The protein below binds the small molecule below.
Small molecule (SMILES): Cc1c(CN(C)C(=O)/C=C/c2cnc3c(c2)CC[C@@H](N)C(=O)N3)oc2ccccc12

Sequence of chain 1.B:
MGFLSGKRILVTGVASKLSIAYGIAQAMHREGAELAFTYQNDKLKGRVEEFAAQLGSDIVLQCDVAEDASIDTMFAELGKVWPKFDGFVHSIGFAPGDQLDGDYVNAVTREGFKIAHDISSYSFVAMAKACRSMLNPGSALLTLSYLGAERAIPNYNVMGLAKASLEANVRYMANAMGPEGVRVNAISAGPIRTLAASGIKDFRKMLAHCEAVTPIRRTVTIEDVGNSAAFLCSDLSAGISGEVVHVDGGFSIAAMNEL

Binding-site contacts:
Ligand atom C22 contacts residue TYR160 of chain 1.B at 3.7 Å (hydrophobic).
Ligand atom O2 contacts residue PHE98 of chain 1.B at 3.4 Å.
Ligand atom N1 contacts residue ALA99 of chain 1.B at 3.0 Å (h-bond).
Ligand atom N4 contacts residue NAD1 of chain 1.E at 3.6 Å.
Ligand atom C13 contacts residue TYR160 of chain 1.B at 3.7 Å (hydrophobic).
Ligand atom C6 contacts residue ALA99 of chain 1.B at 3.5 Å (hydrophobic).
Ligand atom C9 contacts residue SER202 of chain 1.B at 3.7 Å.
Ligand atom O2 contacts residue ALA99 of chain 1.B at 3.7 Å.
Ligand atom C21 contacts residue ILE204 of chain 1.B at 3.8 Å (hydrophobic).
Ligand atom C19 contacts residue MET210 of chain 1.B at 3.8 Å (hydrophobic).
Ligand atom O1 contacts residue NAD1 of chain 1.E at 2.6 Å (h-bond).
Ligand atom O1 contacts residue TYR160 of chain 1.B at 2.7 Å (h-bond).
Ligand atom C20 contacts residue PRO158 of chain 1.B at 3.7 Å (hydrophobic).
Ligand atom C6 contacts residue LEU104 of chain 1.B at 3.5 Å (hydrophobic).
Ligand atom O2 contacts residue GLY101 of chain 1.B at 3.7 Å.
Ligand atom C17 contacts residue TYR150 of chain 1.B at 3.7 Å (hydrophobic).
Ligand atom C20 contacts residue TYR160 of chain 1.B at 3.6 Å (hydrophobic).
Ligand atom C12 contacts residue ALA200 of chain 1.B at 3.3 Å (hydrophobic).
Ligand atom C7 contacts residue PHE98 of chain 1.B at 3.7 Å (hydrophobic).
Ligand atom N1 contacts residue LEU104 of chain 1.B at 3.7 Å.
Ligand atom C18 contacts residue TYR160 of chain 1.B at 3.6 Å (hydrophobic).
Ligand atom N2 contacts residue ALA99 of chain 1.B at 2.8 Å (h-bond).
Ligand atom C23 contacts residue TYR160 of chain 1.B at 3.5 Å (hydrophobic).
Ligand atom C7 contacts residue ALA99 of chain 1.B at 3.7 Å (hydrophobic).
Ligand atom N2 contacts residue PHE98 of chain 1.B at 3.7 Å.
Ligand atom C2 contacts residue ALA200 of chain 1.B at 3.6 Å (hydrophobic).
Ligand atom C21 contacts residue TYR160 of chain 1.B at 3.7 Å (hydrophobic).
Ligand atom C21 contacts residue ASN159 of chain 1.B at 3.6 Å.
Ligand atom C14 contacts residue NAD1 of chain 1.E at 3.5 Å.
Ligand atom C1 contacts residue TYR160 of chain 1.B at 3.6 Å (hydrophobic).
Ligand atom C5 contacts residue ALA99 of chain 1.B at 3.6 Å (hydrophobic).
Ligand atom N1 contacts residue PHE98 of chain 1.B at 3.5 Å.
Ligand atom O3 contacts residue TYR160 of chain 1.B at 3.8 Å.
Ligand atom C11 contacts residue LEU104 of chain 1.B at 3.6 Å (hydrophobic).
Ligand atom C5 contacts residue PHE98 of chain 1.B at 3.6 Å (hydrophobic).
Ligand atom C22 contacts residue ILE204 of chain 1.B at 3.7 Å (hydrophobic).
Ligand atom C1 contacts residue NAD1 of chain 1.E at 3.5 Å.
Ligand atom C13 contacts residue TYR150 of chain 1.B at 3.5 Å (hydrophobic).
Ligand atom C13 contacts residue NAD1 of chain 1.E at 3.3 Å.
Ligand atom C10 contacts residue SER202 of chain 1.B at 3.7 Å.